Binding-site contacts:
Ligand atom C43 contacts residue LEU231 of chain 1.A at 3.9 Å (hydrophobic).
Ligand atom C34 contacts residue TYR184 of chain 1.A at 3.9 Å (hydrophobic).
Ligand atom C1 contacts residue THR227 of chain 1.A at 3.0 Å.
Ligand atom O5 contacts residue LYS114 of chain 1.A at 3.8 Å.
Ligand atom C6 contacts residue PHE116 of chain 1.A at 3.8 Å (hydrophobic).
Ligand atom O61 contacts residue SER127 of chain 1.A at 2.2 Å (h-bond).
Ligand atom O4 contacts residue LYS25 of chain 1.A at 3.7 Å.
Ligand atom C34 contacts residue LYS114 of chain 1.A at 4.0 Å.
Ligand atom O49 contacts residue THR227 of chain 1.A at 3.1 Å.
Ligand atom O16 contacts residue TYR184 of chain 1.A at 3.9 Å.
Ligand atom C31 contacts residue LYS114 of chain 1.A at 3.5 Å.
Ligand atom C57 contacts residue LYS114 of chain 1.A at 3.8 Å.
Ligand atom C37 contacts residue LEU231 of chain 1.A at 3.9 Å (hydrophobic).
Ligand atom C57 contacts residue SER127 of chain 1.A at 3.2 Å.
Ligand atom O16 contacts residue LYS114 of chain 1.A at 4.0 Å.
Ligand atom C37 contacts residue DMU1 of chain 1.D at 3.9 Å.
Ligand atom O55 contacts residue THR227 of chain 1.A at 4.0 Å.
Ligand atom C43 contacts residue DMU1 of chain 1.D at 3.9 Å.
Ligand atom C6 contacts residue THR227 of chain 1.A at 3.9 Å.
Ligand atom C5 contacts residue SER127 of chain 1.A at 3.8 Å.
Ligand atom C4 contacts residue SER127 of chain 1.A at 3.2 Å.
Ligand atom C3 contacts residue SER127 of chain 1.A at 3.5 Å.
Ligand atom C2 contacts residue SER127 of chain 1.A at 3.9 Å.
Ligand atom C18 contacts residue PHE116 of chain 1.A at 3.8 Å (hydrophobic).
Ligand atom O61 contacts residue LYS114 of chain 1.A at 3.4 Å.
Ligand atom C25 contacts residue TYR184 of chain 1.A at 3.4 Å (hydrophobic).
Ligand atom C22 contacts residue DMU1 of chain 1.D at 4.0 Å.
Ligand atom C2 contacts residue PHE116 of chain 1.A at 3.5 Å (hydrophobic).
Ligand atom C40 contacts residue LEU231 of chain 1.A at 3.9 Å (hydrophobic).
Ligand atom O55 contacts residue PHE116 of chain 1.A at 4.0 Å.
Ligand atom O16 contacts residue PHE116 of chain 1.A at 3.1 Å.
Ligand atom C43 contacts residue VAL181 of chain 1.A at 3.6 Å (hydrophobic).
Ligand atom O5 contacts residue SER127 of chain 1.A at 3.9 Å.
Ligand atom C28 contacts residue DMU1 of chain 1.D at 3.7 Å.
Ligand atom C43 contacts residue ILE177 of chain 1.A at 3.8 Å (hydrophobic).
Ligand atom C37 contacts residue LEU113 of chain 1.A at 4.0 Å (hydrophobic).
Ligand atom C34 contacts residue LEU180 of chain 1.A at 4.0 Å (hydrophobic).
Ligand atom C40 contacts residue VAL181 of chain 1.A at 3.9 Å (hydrophobic).
Ligand atom C1 contacts residue PHE116 of chain 1.A at 3.7 Å (hydrophobic).
Ligand atom C18 contacts residue THR227 of chain 1.A at 3.8 Å.

Sequence of chain 1.A:
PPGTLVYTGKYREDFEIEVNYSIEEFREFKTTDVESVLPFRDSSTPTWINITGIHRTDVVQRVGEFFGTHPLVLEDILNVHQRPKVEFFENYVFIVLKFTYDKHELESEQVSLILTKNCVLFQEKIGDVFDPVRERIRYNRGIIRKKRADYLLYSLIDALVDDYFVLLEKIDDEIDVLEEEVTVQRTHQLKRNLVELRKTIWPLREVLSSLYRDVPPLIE

This small molecule binds to this protein.
Small molecule (SMILES): CCCCCCCCCCO[C@@H]1O[C@H](CO)[C@@H](O[C@H]2O[C@H](CO)[C@@H](O)[C@H](O)[C@H]2O)[C@H](O)[C@H]1O